This small molecule binds to this protein.
Small molecule (SMILES): CCC(=O)N1CC(Oc2nn(C(C)(C)C)c3ncnc(N)c23)C1

Binding-site contacts:
Ligand atom C18 contacts residue ASP109 of chain 1.A at 3.3 Å.
Ligand atom N21 contacts residue THR99 of chain 1.A at 4.1 Å.
Ligand atom N23 contacts residue LEU101 of chain 1.A at 4.1 Å.
Ligand atom C07 contacts residue VAL35 of chain 1.A at 4.2 Å (hydrophobic).
Ligand atom N23 contacts residue ALA52 of chain 1.A at 4.0 Å.
Ligand atom C16 contacts residue PHE32 of chain 1.A at 3.6 Å (hydrophobic).
Ligand atom C17 contacts residue CYS106 of chain 1.A at 3.4 Å (hydrophobic).
Ligand atom N23 contacts residue MET102 of chain 1.A at 3.1 Å (h-bond).
Ligand atom C08 contacts residue VAL35 of chain 1.A at 3.3 Å (hydrophobic).
Ligand atom N21 contacts residue ALA52 of chain 1.A at 3.8 Å.
Ligand atom C03 contacts residue LEU153 of chain 1.A at 4.0 Å (hydrophobic).
Ligand atom C13 contacts residue PHE32 of chain 1.A at 4.0 Å (hydrophobic).
Ligand atom O19 contacts residue PHE32 of chain 1.A at 3.4 Å.
Ligand atom C22 contacts residue LEU153 of chain 1.A at 3.4 Å (hydrophobic).
Ligand atom C18 contacts residue CYS106 of chain 1.A at 1.8 Å (hydrophobic).
Ligand atom N01 contacts residue LEU27 of chain 1.A at 3.3 Å.
Ligand atom C14 contacts residue PHE32 of chain 1.A at 3.7 Å (hydrophobic).
Ligand atom C02 contacts residue LEU27 of chain 1.A at 3.9 Å (hydrophobic).
Ligand atom C16 contacts residue CYS106 of chain 1.A at 3.9 Å (hydrophobic).
Ligand atom N05 contacts residue VAL35 of chain 1.A at 4.0 Å.
Ligand atom O19 contacts residue CYS106 of chain 1.A at 4.1 Å.
Ligand atom C02 contacts residue LEU153 of chain 1.A at 4.1 Å (hydrophobic).
Ligand atom O12 contacts residue LEU27 of chain 1.A at 4.0 Å.
Ligand atom C22 contacts residue MET102 of chain 1.A at 3.7 Å (hydrophobic).
Ligand atom C02 contacts residue MET102 of chain 1.A at 3.9 Å (hydrophobic).
Ligand atom N23 contacts residue GLN100 of chain 1.A at 4.1 Å.
Ligand atom N23 contacts residue LEU153 of chain 1.A at 3.9 Å.
Ligand atom N01 contacts residue MET102 of chain 1.A at 3.1 Å (h-bond).
Ligand atom N15 contacts residue PHE32 of chain 1.A at 3.8 Å.
Ligand atom C08 contacts residue PHE32 of chain 1.A at 4.0 Å (hydrophobic).
Ligand atom C09 contacts residue LEU153 of chain 1.A at 4.0 Å (hydrophobic).
Ligand atom C17 contacts residue ASP109 of chain 1.A at 3.3 Å.
Ligand atom N21 contacts residue LEU153 of chain 1.A at 3.3 Å.
Ligand atom C09 contacts residue THR163 of chain 1.A at 3.9 Å.
Ligand atom C04 contacts residue LEU153 of chain 1.A at 3.6 Å (hydrophobic).
Ligand atom C11 contacts residue VAL35 of chain 1.A at 4.2 Å (hydrophobic).
Ligand atom N10 contacts residue VAL35 of chain 1.A at 3.9 Å.
Ligand atom C22 contacts residue ALA52 of chain 1.A at 3.6 Å (hydrophobic).
Ligand atom C22 contacts residue GLN100 of chain 1.A at 3.6 Å.
Ligand atom C03 contacts residue LEU27 of chain 1.A at 4.2 Å (hydrophobic).

Sequence of chain 1.A:
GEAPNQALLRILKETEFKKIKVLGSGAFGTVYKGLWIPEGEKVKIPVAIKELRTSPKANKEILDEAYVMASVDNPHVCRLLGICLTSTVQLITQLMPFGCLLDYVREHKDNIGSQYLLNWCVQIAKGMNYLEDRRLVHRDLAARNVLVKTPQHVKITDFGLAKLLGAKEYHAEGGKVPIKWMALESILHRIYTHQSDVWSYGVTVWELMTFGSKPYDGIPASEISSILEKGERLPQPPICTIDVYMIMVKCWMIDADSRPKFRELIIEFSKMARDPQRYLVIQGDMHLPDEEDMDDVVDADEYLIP